Sequence of chain 1.B:
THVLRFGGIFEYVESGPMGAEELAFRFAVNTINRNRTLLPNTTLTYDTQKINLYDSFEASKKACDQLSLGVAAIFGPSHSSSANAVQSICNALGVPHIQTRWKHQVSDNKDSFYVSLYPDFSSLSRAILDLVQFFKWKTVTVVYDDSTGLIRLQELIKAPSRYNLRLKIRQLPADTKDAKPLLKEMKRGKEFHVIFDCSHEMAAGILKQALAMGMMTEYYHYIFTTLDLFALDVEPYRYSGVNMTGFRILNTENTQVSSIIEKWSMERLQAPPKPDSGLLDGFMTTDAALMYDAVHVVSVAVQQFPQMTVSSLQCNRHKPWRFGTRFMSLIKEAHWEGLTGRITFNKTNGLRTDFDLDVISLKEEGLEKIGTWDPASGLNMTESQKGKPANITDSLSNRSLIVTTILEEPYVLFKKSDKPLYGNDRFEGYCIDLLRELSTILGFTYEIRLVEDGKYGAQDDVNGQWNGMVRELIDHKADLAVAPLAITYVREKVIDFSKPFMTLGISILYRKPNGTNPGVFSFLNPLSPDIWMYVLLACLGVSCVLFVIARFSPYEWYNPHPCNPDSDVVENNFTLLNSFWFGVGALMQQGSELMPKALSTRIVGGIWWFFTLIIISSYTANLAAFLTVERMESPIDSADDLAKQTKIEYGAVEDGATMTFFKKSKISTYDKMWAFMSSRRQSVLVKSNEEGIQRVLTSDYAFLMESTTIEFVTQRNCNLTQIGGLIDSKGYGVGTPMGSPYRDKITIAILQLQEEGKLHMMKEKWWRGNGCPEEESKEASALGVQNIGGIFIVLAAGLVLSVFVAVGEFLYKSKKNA

A small-molecule ligand and the protein it binds are described below.
Small molecule (SMILES): CC(=O)N[C@@H]1[C@@H](O)[C@H](O)[C@@H](CO)O[C@H]1O

Binding-site contacts:
Ligand atom C6 contacts residue ASN412 of chain 1.B at 3.4 Å.
Ligand atom C7 contacts residue ASN412 of chain 1.B at 4.0 Å.
Ligand atom C3 contacts residue ASN412 of chain 1.B at 3.7 Å.
Ligand atom C4 contacts residue ASN412 of chain 1.B at 3.7 Å.
Ligand atom C2 contacts residue ASN412 of chain 1.B at 2.5 Å.
Ligand atom N2 contacts residue ASN412 of chain 1.B at 3.4 Å (h-bond).
Ligand atom O5 contacts residue ASN412 of chain 1.B at 2.5 Å (h-bond).
Ligand atom C1 contacts residue ASN412 of chain 1.B at 1.5 Å.
Ligand atom C8 contacts residue ASN412 of chain 1.B at 4.0 Å.
Ligand atom C5 contacts residue ASN412 of chain 1.B at 3.3 Å.
Ligand atom O6 contacts residue ASN412 of chain 1.B at 3.9 Å.